Binding-site contacts:
Ligand atom C6 contacts residue ARG213 of chain 1.B at 3.4 Å.
Ligand atom C5 contacts residue ASN549 of chain 1.B at 3.6 Å.
Ligand atom C1 contacts residue ARG213 of chain 1.B at 3.5 Å.
Ligand atom O7 contacts residue ASP553 of chain 1.B at 3.6 Å.
Ligand atom N2 contacts residue ARG213 of chain 1.B at 3.9 Å.
Ligand atom C4 contacts residue ASN549 of chain 1.B at 4.2 Å.
Ligand atom O5 contacts residue ASN549 of chain 1.B at 2.3 Å (h-bond).
Ligand atom C6 contacts residue ASN215 of chain 1.B at 3.7 Å.
Ligand atom O5 contacts residue ASN215 of chain 1.B at 3.2 Å (h-bond).
Ligand atom O3 contacts residue ASP553 of chain 1.B at 4.0 Å.
Ligand atom C3 contacts residue ARG213 of chain 1.B at 4.0 Å.
Ligand atom O7 contacts residue ARG213 of chain 1.B at 4.0 Å.
Ligand atom O4 contacts residue ARG213 of chain 1.B at 3.5 Å (salt-bridge).
Ligand atom C1 contacts residue ASN549 of chain 1.B at 1.4 Å.
Ligand atom O5 contacts residue ARG213 of chain 1.B at 2.8 Å (salt-bridge).
Ligand atom C2 contacts residue ASP553 of chain 1.B at 4.3 Å.
Ligand atom C8 contacts residue PHE547 of chain 1.B at 3.7 Å (hydrophobic).
Ligand atom C2 contacts residue ARG213 of chain 1.B at 4.0 Å.
Ligand atom N2 contacts residue ASN549 of chain 1.B at 3.0 Å (h-bond).
Ligand atom C1 contacts residue ASN215 of chain 1.B at 4.0 Å.
Ligand atom O7 contacts residue PHE547 of chain 1.B at 4.1 Å.
Ligand atom O7 contacts residue GLU210 of chain 1.B at 4.3 Å.
Ligand atom O6 contacts residue ARG213 of chain 1.B at 2.4 Å (salt-bridge).
Ligand atom O7 contacts residue ASN549 of chain 1.B at 3.7 Å.
Ligand atom O3 contacts residue ARG213 of chain 1.B at 3.1 Å (salt-bridge).
Ligand atom C7 contacts residue ASN549 of chain 1.B at 3.5 Å.
Ligand atom C4 contacts residue ARG213 of chain 1.B at 4.3 Å.
Ligand atom C3 contacts residue ASN549 of chain 1.B at 3.8 Å.
Ligand atom C5 contacts residue ARG213 of chain 1.B at 3.7 Å.
Ligand atom C2 contacts residue ASN549 of chain 1.B at 2.5 Å.
Ligand atom C5 contacts residue ASN215 of chain 1.B at 4.0 Å.
Ligand atom O6 contacts residue ASN215 of chain 1.B at 3.1 Å (h-bond).
Ligand atom C7 contacts residue PHE547 of chain 1.B at 4.0 Å (hydrophobic).

A small-molecule ligand and the protein it binds are described below.
Small molecule (SMILES): CC(=O)N[C@H]1[C@H](O[C@H]2[C@H](O)[C@@H](NC(C)=O)CO[C@@H]2CO)O[C@H](CO)[C@@H](O)[C@@H]1O

Sequence of chain 1.B:
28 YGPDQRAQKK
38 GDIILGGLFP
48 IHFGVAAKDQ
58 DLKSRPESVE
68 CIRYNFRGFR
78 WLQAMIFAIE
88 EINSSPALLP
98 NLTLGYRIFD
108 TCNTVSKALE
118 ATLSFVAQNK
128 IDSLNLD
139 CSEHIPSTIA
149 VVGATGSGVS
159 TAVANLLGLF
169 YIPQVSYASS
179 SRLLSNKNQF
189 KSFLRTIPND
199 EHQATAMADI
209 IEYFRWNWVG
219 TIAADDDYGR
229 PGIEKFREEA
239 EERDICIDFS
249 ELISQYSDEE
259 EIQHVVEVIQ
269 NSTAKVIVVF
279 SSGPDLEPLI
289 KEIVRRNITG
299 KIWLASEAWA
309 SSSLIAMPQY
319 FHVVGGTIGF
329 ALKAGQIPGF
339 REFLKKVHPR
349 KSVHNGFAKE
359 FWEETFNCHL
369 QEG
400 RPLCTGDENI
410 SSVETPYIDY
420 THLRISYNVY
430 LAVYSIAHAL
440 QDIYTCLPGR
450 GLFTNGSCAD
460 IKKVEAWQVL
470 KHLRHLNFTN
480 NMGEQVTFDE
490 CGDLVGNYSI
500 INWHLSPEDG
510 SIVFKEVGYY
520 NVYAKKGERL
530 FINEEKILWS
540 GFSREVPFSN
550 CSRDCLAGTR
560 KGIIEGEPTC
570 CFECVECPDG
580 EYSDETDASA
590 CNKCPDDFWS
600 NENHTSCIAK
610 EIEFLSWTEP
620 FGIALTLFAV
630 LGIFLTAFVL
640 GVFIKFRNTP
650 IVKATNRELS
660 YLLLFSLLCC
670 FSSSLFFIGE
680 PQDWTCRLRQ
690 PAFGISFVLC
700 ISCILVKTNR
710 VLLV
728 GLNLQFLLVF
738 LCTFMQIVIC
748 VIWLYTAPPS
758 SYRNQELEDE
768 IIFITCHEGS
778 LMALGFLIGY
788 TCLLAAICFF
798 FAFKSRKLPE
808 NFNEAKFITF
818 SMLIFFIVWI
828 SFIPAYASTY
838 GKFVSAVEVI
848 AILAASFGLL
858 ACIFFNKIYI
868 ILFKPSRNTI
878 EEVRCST